Sequence of chain 1.I:
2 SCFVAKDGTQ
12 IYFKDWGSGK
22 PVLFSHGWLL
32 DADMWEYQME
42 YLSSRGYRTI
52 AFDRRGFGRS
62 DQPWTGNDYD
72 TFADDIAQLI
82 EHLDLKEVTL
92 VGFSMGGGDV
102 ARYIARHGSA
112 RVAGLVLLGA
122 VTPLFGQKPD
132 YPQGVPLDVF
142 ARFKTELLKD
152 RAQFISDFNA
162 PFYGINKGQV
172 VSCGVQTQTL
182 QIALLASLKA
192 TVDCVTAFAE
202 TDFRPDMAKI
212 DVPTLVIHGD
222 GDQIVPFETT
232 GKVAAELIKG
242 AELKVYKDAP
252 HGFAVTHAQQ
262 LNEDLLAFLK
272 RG

Binding-site contacts:
Ligand atom O4 contacts residue CYS3 of chain 1.H at 3.5 Å (h-bond).
Ligand atom N6 contacts residue GLN11 of chain 1.I at 3.2 Å (h-bond).
Ligand atom C5 contacts residue GLN11 of chain 1.G at 3.6 Å.
Ligand atom C11 contacts residue PHE4 of chain 1.H at 3.8 Å (hydrophobic).
Ligand atom O2 contacts residue VAL5 of chain 1.G at 4.0 Å.
Ligand atom C6 contacts residue CYS3 of chain 1.G at 2.8 Å (hydrophobic).
Ligand atom C14 contacts residue VAL5 of chain 1.I at 4.4 Å (hydrophobic).
Ligand atom C10 contacts residue GLN11 of chain 1.H at 3.8 Å.
Ligand atom C13 contacts residue GLN11 of chain 1.I at 3.8 Å.
Ligand atom C15 contacts residue GLN11 of chain 1.I at 4.1 Å.
Ligand atom C7 contacts residue CYS3 of chain 1.G at 1.8 Å (hydrophobic).
Ligand atom C10 contacts residue CYS3 of chain 1.H at 2.8 Å (hydrophobic).
Ligand atom N4 contacts residue CYS3 of chain 1.G at 3.5 Å (h-bond).
Ligand atom C11 contacts residue CYS3 of chain 1.H at 1.8 Å (hydrophobic).
Ligand atom O2 contacts residue CYS3 of chain 1.G at 3.4 Å (h-bond).
Ligand atom C14 contacts residue CYS3 of chain 1.I at 2.7 Å (hydrophobic).
Ligand atom O5 contacts residue GLN11 of chain 1.H at 4.1 Å.
Ligand atom C7 contacts residue GLN11 of chain 1.G at 3.7 Å.
Ligand atom C11 contacts residue GLN11 of chain 1.H at 3.4 Å.
Ligand atom N4 contacts residue GLN11 of chain 1.G at 3.2 Å (h-bond).
Ligand atom O1 contacts residue CYS3 of chain 1.G at 4.4 Å.
Ligand atom O1 contacts residue GLN11 of chain 1.I at 4.5 Å.
Ligand atom C6 contacts residue GLN11 of chain 1.G at 3.9 Å.
Ligand atom C15 contacts residue CYS3 of chain 1.I at 1.8 Å (hydrophobic).
Ligand atom C13 contacts residue CYS3 of chain 1.I at 4.5 Å (hydrophobic).
Ligand atom O6 contacts residue VAL5 of chain 1.I at 4.0 Å.
Ligand atom C7 contacts residue PHE4 of chain 1.G at 4.0 Å (hydrophobic).
Ligand atom O6 contacts residue CYS3 of chain 1.I at 3.7 Å.
Ligand atom N6 contacts residue CYS3 of chain 1.I at 3.1 Å (h-bond).
Ligand atom O5 contacts residue CYS3 of chain 1.I at 4.3 Å.
Ligand atom C15 contacts residue PHE4 of chain 1.I at 3.6 Å (hydrophobic).
Ligand atom C10 contacts residue VAL5 of chain 1.H at 4.2 Å (hydrophobic).
Ligand atom C14 contacts residue GLN11 of chain 1.I at 4.0 Å.
Ligand atom N5 contacts residue CYS3 of chain 1.H at 3.4 Å (h-bond).
Ligand atom O4 contacts residue VAL5 of chain 1.H at 3.6 Å.
Ligand atom N5 contacts residue GLN11 of chain 1.H at 3.3 Å (h-bond).
Ligand atom C9 contacts residue GLN11 of chain 1.H at 3.9 Å.
Ligand atom C6 contacts residue VAL5 of chain 1.G at 4.2 Å (hydrophobic).

The protein below binds the small molecule below.
Small molecule (SMILES): O=C(CI)NCC(=O)N1CN(C(=O)CNC(=O)CI)CN(C(=O)CNC(=O)CI)C1

Sequence of chain 1.H:
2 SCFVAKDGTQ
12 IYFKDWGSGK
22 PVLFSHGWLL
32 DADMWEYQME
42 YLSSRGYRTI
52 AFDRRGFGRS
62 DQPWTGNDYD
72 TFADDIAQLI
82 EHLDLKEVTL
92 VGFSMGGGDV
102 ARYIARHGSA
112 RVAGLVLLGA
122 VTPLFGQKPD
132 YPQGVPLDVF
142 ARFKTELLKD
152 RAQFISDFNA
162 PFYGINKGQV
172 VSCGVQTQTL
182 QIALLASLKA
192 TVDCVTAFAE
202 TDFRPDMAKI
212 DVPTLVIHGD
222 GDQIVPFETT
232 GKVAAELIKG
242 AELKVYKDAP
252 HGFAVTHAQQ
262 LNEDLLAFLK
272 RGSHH

Sequence of chain 1.G:
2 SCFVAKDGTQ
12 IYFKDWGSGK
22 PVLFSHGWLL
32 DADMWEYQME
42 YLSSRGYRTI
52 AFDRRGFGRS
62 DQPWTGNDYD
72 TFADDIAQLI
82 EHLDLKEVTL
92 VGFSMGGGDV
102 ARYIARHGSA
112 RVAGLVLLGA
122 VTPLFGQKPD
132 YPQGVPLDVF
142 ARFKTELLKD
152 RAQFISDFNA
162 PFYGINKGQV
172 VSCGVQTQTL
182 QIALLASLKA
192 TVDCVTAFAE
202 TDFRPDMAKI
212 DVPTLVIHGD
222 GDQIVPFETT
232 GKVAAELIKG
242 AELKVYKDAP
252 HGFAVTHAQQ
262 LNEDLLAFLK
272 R